A protein and the small-molecule ligand that binds it are described below.
Small molecule (SMILES): Nc1nc2c(CCc3ccccc3)c3nc[nH]c3cc2c(=O)[nH]1

Sequence of chain 1.A:
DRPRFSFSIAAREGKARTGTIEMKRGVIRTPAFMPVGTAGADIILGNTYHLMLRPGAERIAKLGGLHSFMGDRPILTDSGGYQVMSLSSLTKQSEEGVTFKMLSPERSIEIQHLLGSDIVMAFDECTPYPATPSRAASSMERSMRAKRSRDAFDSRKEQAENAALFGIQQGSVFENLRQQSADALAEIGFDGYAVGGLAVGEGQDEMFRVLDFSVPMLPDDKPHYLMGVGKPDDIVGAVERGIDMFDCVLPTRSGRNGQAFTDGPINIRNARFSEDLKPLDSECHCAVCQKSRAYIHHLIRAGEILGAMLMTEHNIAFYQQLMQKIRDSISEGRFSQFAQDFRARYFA

Binding-site contacts:
Ligand atom N8 contacts residue MET262 of chain 1.A at 3.7 Å.
Ligand atom O22 contacts residue CYS160 of chain 1.A at 3.4 Å.
Ligand atom C15 contacts residue ASP282 of chain 1.A at 3.6 Å.
Ligand atom C5 contacts residue TYR108 of chain 1.A at 3.7 Å (hydrophobic).
Ligand atom C17 contacts residue ASP282 of chain 1.A at 3.7 Å.
Ligand atom C2 contacts residue CYS160 of chain 1.A at 3.7 Å (hydrophobic).
Ligand atom C15 contacts residue ASP104 of chain 1.A at 3.6 Å.
Ligand atom C9 contacts residue ASP104 of chain 1.A at 3.4 Å.
Ligand atom C7 contacts residue ASP158 of chain 1.A at 3.6 Å.
Ligand atom C12 contacts residue TYR108 of chain 1.A at 3.6 Å (hydrophobic).
Ligand atom C16 contacts residue ASP104 of chain 1.A at 3.6 Å.
Ligand atom N13 contacts residue TYR108 of chain 1.A at 3.6 Å.
Ligand atom C6 contacts residue TYR108 of chain 1.A at 3.7 Å (hydrophobic).
Ligand atom O22 contacts residue GLY232 of chain 1.A at 2.7 Å (h-bond).
Ligand atom N23 contacts residue ASP104 of chain 1.A at 2.7 Å (salt-bridge).
Ligand atom N23 contacts residue ILE203 of chain 1.A at 3.6 Å.
Ligand atom C12 contacts residue ALA234 of chain 1.A at 3.5 Å (hydrophobic).
Ligand atom N23 contacts residue SER105 of chain 1.A at 3.7 Å.
Ligand atom C1 contacts residue LEU233 of chain 1.A at 3.6 Å (hydrophobic).
Ligand atom N8 contacts residue ASP158 of chain 1.A at 2.8 Å (salt-bridge).
Ligand atom N11 contacts residue ALA234 of chain 1.A at 3.3 Å (h-bond).
Ligand atom C9 contacts residue ASP158 of chain 1.A at 3.6 Å.
Ligand atom C14 contacts residue ASP104 of chain 1.A at 3.3 Å.
Ligand atom O22 contacts residue GLN205 of chain 1.A at 3.0 Å (h-bond).
Ligand atom C14 contacts residue TYR108 of chain 1.A at 3.6 Å (hydrophobic).
Ligand atom N23 contacts residue MET262 of chain 1.A at 3.7 Å.
Ligand atom N10 contacts residue TYR108 of chain 1.A at 3.6 Å.
Ligand atom O22 contacts residue GLY231 of chain 1.A at 3.3 Å.
Ligand atom C4 contacts residue TYR108 of chain 1.A at 3.7 Å (hydrophobic).
Ligand atom N11 contacts residue MET262 of chain 1.A at 3.7 Å.
Ligand atom N23 contacts residue ASP158 of chain 1.A at 2.9 Å (salt-bridge).
Ligand atom C9 contacts residue MET262 of chain 1.A at 3.5 Å (hydrophobic).
Ligand atom C7 contacts residue CYS160 of chain 1.A at 3.6 Å (hydrophobic).
Ligand atom O22 contacts residue ASP158 of chain 1.A at 3.5 Å (salt-bridge).
Ligand atom N13 contacts residue GLY263 of chain 1.A at 3.5 Å.
Ligand atom N11 contacts residue LEU233 of chain 1.A at 2.8 Å (h-bond).
Ligand atom C12 contacts residue GLY263 of chain 1.A at 3.4 Å.
Ligand atom C17 contacts residue TYR260 of chain 1.A at 3.1 Å (hydrophobic).
Ligand atom N10 contacts residue ASP104 of chain 1.A at 2.8 Å (salt-bridge).
Ligand atom N10 contacts residue MET262 of chain 1.A at 3.4 Å.